Binding-site contacts:
Ligand atom O7 contacts residue ASN324 of chain 1.G at 3.2 Å (h-bond).
Ligand atom O5 contacts residue ASN324 of chain 1.G at 2.4 Å (h-bond).
Ligand atom N2 contacts residue ASN324 of chain 1.G at 2.9 Å (h-bond).
Ligand atom C5 contacts residue ASN324 of chain 1.G at 3.7 Å.
Ligand atom C3 contacts residue ASN324 of chain 1.G at 3.8 Å.
Ligand atom C2 contacts residue ASN324 of chain 1.G at 2.4 Å.
Ligand atom C8 contacts residue ASN324 of chain 1.G at 3.7 Å.
Ligand atom C1 contacts residue ASN324 of chain 1.G at 1.4 Å.
Ligand atom C7 contacts residue ASN324 of chain 1.G at 3.2 Å.
Ligand atom C4 contacts residue ASN324 of chain 1.G at 4.2 Å.

Sequence of chain 1.G:
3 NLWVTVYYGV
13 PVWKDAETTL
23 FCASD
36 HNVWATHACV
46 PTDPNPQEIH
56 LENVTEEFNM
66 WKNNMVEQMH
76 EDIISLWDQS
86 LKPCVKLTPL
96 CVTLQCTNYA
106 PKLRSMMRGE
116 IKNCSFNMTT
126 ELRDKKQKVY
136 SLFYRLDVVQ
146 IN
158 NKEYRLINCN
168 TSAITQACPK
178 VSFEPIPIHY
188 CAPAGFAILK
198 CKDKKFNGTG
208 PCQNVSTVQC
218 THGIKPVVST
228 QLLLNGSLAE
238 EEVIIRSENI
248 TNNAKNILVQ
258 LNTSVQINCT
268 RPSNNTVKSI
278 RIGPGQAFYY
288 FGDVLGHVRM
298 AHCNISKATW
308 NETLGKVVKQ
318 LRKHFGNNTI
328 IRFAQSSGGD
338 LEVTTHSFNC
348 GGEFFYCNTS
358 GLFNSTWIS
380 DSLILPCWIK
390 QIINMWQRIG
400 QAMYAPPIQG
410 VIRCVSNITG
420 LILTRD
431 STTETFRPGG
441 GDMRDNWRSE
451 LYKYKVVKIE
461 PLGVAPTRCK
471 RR

This small molecule binds to this protein.
Small molecule (SMILES): CC(=O)N[C@@H]1[C@@H](O)[C@H](O)[C@@H](CO)O[C@H]1O